Binding-site contacts:
Ligand atom C6 contacts residue NAG1 of chain 2.CA at 3.8 Å.
Ligand atom C7 contacts residue ASN246 of chain 2.G at 3.3 Å.
Ligand atom C3 contacts residue ASN246 of chain 2.G at 3.8 Å.
Ligand atom C8 contacts residue ILE217 of chain 1.G at 3.1 Å (hydrophobic).
Ligand atom O5 contacts residue GLU163 of chain 2.G at 3.7 Å.
Ligand atom C1 contacts residue GLU163 of chain 2.G at 4.2 Å.
Ligand atom C8 contacts residue ARG201 of chain 2.G at 3.2 Å.
Ligand atom O7 contacts residue THR248 of chain 2.G at 3.0 Å.
Ligand atom O6 contacts residue NAG1 of chain 2.CA at 3.4 Å (h-bond).
Ligand atom C6 contacts residue ASN165 of chain 2.G at 3.3 Å.
Ligand atom O7 contacts residue ASN246 of chain 2.G at 3.8 Å.
Ligand atom N2 contacts residue NAG1 of chain 2.CA at 3.9 Å.
Ligand atom C2 contacts residue GLN164 of chain 2.G at 4.2 Å.
Ligand atom C6 contacts residue SER219 of chain 1.G at 4.0 Å.
Ligand atom C5 contacts residue ASN246 of chain 2.G at 3.3 Å.
Ligand atom N2 contacts residue ASN246 of chain 2.G at 2.9 Å (h-bond).
Ligand atom O3 contacts residue GLU163 of chain 2.G at 3.2 Å (salt-bridge).
Ligand atom C7 contacts residue ILE217 of chain 1.G at 4.0 Å (hydrophobic).
Ligand atom C2 contacts residue ASN246 of chain 2.G at 2.5 Å.
Ligand atom O5 contacts residue ASN246 of chain 2.G at 2.4 Å (h-bond).
Ligand atom C6 contacts residue ASN246 of chain 2.G at 3.1 Å.
Ligand atom O5 contacts residue SER219 of chain 1.G at 3.9 Å.
Ligand atom C7 contacts residue ARG201 of chain 2.G at 3.6 Å.
Ligand atom O6 contacts residue ASN246 of chain 2.G at 2.7 Å (h-bond).
Ligand atom C8 contacts residue ASN246 of chain 2.G at 4.1 Å.
Ligand atom C5 contacts residue GLU163 of chain 2.G at 3.5 Å.
Ligand atom C4 contacts residue ASN246 of chain 2.G at 4.0 Å.
Ligand atom C5 contacts residue NAG1 of chain 2.CA at 3.8 Å.
Ligand atom C6 contacts residue GLU163 of chain 2.G at 3.6 Å.
Ligand atom C8 contacts residue ASN165 of chain 2.G at 4.1 Å.
Ligand atom O7 contacts residue GLU163 of chain 2.G at 3.6 Å.
Ligand atom C7 contacts residue THR248 of chain 2.G at 3.9 Å.
Ligand atom C6 contacts residue GLN164 of chain 2.G at 4.2 Å.
Ligand atom N2 contacts residue THR248 of chain 2.G at 4.0 Å.
Ligand atom C8 contacts residue GLY218 of chain 1.G at 4.1 Å.
Ligand atom O6 contacts residue ASN165 of chain 2.G at 2.9 Å.
Ligand atom O6 contacts residue SER219 of chain 1.G at 2.6 Å (h-bond).
Ligand atom O7 contacts residue ARG201 of chain 2.G at 3.1 Å (salt-bridge).
Ligand atom O7 contacts residue ILE217 of chain 1.G at 4.2 Å.
Ligand atom C1 contacts residue ASN246 of chain 2.G at 1.4 Å.

This protein binds this small molecule.
Small molecule (SMILES): CC(=O)N[C@H]1[C@H](O[C@H]2[C@H](O)[C@@H](NC(C)=O)CO[C@@H]2CO)O[C@H](CO)[C@@H](O)[C@@H]1O

Sequence of chain 2.G:
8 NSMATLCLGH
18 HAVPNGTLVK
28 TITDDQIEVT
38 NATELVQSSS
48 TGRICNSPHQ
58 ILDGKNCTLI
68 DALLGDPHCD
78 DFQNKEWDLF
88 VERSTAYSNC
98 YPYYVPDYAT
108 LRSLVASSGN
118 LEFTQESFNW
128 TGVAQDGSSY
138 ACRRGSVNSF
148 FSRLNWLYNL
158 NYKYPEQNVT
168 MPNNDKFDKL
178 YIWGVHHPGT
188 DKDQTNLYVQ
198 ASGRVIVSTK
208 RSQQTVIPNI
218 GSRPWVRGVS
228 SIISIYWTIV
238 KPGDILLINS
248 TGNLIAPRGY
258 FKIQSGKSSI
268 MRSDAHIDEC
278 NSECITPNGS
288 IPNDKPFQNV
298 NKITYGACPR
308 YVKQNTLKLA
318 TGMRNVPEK

Sequence of chain 1.G:
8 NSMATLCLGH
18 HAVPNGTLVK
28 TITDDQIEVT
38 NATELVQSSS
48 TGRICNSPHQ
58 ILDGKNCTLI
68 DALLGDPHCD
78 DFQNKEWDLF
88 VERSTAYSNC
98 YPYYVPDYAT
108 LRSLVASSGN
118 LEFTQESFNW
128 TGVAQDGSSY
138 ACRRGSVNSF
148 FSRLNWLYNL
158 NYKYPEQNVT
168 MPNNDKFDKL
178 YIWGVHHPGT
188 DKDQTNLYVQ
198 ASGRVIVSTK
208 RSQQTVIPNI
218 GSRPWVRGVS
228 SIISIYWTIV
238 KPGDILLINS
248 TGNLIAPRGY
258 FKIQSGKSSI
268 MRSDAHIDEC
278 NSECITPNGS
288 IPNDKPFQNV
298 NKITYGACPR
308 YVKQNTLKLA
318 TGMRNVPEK